Binding-site contacts:
Ligand atom O47 contacts residue ARG326 of chain 1.B at 3.1 Å (salt-bridge).
Ligand atom C15 contacts residue LEU331 of chain 1.B at 4.2 Å (hydrophobic).
Ligand atom C37 contacts residue ARG326 of chain 1.B at 4.4 Å.
Ligand atom C35 contacts residue ARG326 of chain 1.B at 4.1 Å.
Ligand atom O51 contacts residue ASN304 of chain 1.B at 3.6 Å.
Ligand atom C60 contacts residue ARG326 of chain 1.B at 3.2 Å.
Ligand atom C30 contacts residue TYR307 of chain 1.B at 4.2 Å (hydrophobic).
Ligand atom C15 contacts residue GLU300 of chain 1.B at 3.9 Å.
Ligand atom O47 contacts residue ASN304 of chain 1.B at 3.3 Å (h-bond).
Ligand atom C21 contacts residue VAL303 of chain 1.B at 3.9 Å (hydrophobic).
Ligand atom C27 contacts residue ASN304 of chain 1.B at 3.4 Å.
Ligand atom C12 contacts residue LEU331 of chain 1.B at 4.0 Å (hydrophobic).
Ligand atom O34 contacts residue TYR307 of chain 1.B at 3.9 Å.
Ligand atom O47 contacts residue TYR307 of chain 1.B at 3.9 Å.
Ligand atom C40 contacts residue ASN304 of chain 1.B at 4.3 Å.
Ligand atom C60 contacts residue TYR307 of chain 1.B at 4.0 Å (hydrophobic).
Ligand atom C21 contacts residue GLU300 of chain 1.B at 4.4 Å.
Ligand atom C18 contacts residue VAL303 of chain 1.B at 4.3 Å (hydrophobic).
Ligand atom N33 contacts residue ASN304 of chain 1.B at 4.2 Å.
Ligand atom C37 contacts residue ASN304 of chain 1.B at 3.1 Å.
Ligand atom O63 contacts residue ARG326 of chain 1.B at 3.4 Å.
Ligand atom C36 contacts residue ASN304 of chain 1.B at 3.5 Å.
Ligand atom C18 contacts residue LEU331 of chain 1.B at 3.7 Å (hydrophobic).
Ligand atom C30 contacts residue ASN304 of chain 1.B at 4.2 Å.
Ligand atom C24 contacts residue ASN304 of chain 1.B at 4.4 Å.
Ligand atom C9 contacts residue LEU296 of chain 1.B at 3.9 Å (hydrophobic).
Ligand atom C24 contacts residue VAL303 of chain 1.B at 4.4 Å (hydrophobic).

Sequence of chain 1.B:
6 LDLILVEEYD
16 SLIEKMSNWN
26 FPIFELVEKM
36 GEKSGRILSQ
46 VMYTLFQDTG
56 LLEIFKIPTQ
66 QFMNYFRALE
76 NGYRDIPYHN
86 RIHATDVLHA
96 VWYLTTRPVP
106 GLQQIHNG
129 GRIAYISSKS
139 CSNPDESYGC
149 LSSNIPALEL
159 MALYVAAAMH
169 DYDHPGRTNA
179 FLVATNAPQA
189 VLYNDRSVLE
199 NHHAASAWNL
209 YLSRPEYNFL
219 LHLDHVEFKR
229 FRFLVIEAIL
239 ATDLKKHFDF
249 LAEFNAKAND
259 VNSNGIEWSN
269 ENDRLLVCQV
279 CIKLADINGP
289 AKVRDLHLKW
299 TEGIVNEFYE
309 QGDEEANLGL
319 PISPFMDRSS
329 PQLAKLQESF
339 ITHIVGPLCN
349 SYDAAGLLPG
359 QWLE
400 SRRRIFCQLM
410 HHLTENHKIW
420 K

A protein and the small-molecule ligand that binds it are described below.
Small molecule (SMILES): CCCCCCCCC(=O)N(CCO)C[C@@H](O)[C@@H](O)[C@@H](O)[C@@H](O)CO